Sequence of chain 1.D:
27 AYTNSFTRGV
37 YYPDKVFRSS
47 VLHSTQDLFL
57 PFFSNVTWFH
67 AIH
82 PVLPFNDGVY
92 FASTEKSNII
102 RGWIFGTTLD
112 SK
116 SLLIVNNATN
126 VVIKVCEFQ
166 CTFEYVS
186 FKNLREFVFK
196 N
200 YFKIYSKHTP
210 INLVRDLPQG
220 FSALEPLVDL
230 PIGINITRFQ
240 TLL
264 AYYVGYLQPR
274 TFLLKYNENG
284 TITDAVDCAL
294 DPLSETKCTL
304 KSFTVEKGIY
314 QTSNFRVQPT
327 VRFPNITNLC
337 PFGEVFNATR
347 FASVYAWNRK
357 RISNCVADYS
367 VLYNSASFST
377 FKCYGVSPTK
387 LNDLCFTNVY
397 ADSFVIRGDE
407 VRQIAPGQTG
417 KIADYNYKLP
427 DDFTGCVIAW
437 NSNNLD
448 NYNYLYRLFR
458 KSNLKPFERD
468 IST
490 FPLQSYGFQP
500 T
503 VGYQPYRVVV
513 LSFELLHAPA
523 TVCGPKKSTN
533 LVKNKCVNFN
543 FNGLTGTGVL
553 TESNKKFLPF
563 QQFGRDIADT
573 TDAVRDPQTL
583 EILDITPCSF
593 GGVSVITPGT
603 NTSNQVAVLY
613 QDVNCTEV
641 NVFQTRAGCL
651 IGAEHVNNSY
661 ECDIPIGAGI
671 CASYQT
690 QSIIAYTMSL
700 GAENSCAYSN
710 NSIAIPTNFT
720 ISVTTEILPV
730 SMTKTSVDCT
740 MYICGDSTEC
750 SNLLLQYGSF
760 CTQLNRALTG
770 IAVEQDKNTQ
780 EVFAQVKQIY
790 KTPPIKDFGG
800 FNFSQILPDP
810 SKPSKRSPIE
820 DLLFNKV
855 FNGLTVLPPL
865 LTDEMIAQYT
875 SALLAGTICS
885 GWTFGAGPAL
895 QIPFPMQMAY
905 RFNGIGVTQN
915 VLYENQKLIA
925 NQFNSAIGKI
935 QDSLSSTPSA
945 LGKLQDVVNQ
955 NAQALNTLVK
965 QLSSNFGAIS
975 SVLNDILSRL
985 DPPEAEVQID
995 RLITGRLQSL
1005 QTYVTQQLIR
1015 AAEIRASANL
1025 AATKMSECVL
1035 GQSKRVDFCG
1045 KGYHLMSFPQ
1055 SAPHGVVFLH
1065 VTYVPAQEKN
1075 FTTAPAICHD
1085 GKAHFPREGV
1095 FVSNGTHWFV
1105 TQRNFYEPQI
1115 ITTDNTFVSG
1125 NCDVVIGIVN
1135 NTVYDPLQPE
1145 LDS

Binding-site contacts:
Ligand atom C1 contacts residue ASN717 of chain 1.D at 1.5 Å.
Ligand atom N2 contacts residue ASN717 of chain 1.D at 2.9 Å (h-bond).
Ligand atom C1 contacts residue LEU922 of chain 1.D at 4.4 Å (hydrophobic).
Ligand atom O5 contacts residue GLN1071 of chain 1.D at 4.5 Å.
Ligand atom N2 contacts residue LEU922 of chain 1.D at 4.1 Å.
Ligand atom O4 contacts residue LEU922 of chain 1.D at 3.7 Å.
Ligand atom C3 contacts residue LEU922 of chain 1.D at 4.2 Å (hydrophobic).
Ligand atom C8 contacts residue LEU922 of chain 1.D at 3.6 Å (hydrophobic).
Ligand atom C8 contacts residue ASN925 of chain 1.D at 3.9 Å.
Ligand atom O7 contacts residue ASN717 of chain 1.D at 3.0 Å (h-bond).
Ligand atom C7 contacts residue LEU922 of chain 1.D at 3.5 Å (hydrophobic).
Ligand atom C2 contacts residue ASN717 of chain 1.D at 2.5 Å.
Ligand atom C5 contacts residue LEU922 of chain 1.D at 4.2 Å (hydrophobic).
Ligand atom C3 contacts residue ASN717 of chain 1.D at 3.9 Å.
Ligand atom C4 contacts residue ASN717 of chain 1.D at 4.4 Å.
Ligand atom O7 contacts residue LEU922 of chain 1.D at 3.4 Å.
Ligand atom C8 contacts residue GLN926 of chain 1.D at 4.0 Å.
Ligand atom C7 contacts residue ASN717 of chain 1.D at 3.1 Å.
Ligand atom C4 contacts residue LEU922 of chain 1.D at 4.4 Å (hydrophobic).
Ligand atom O5 contacts residue ASN717 of chain 1.D at 2.5 Å (h-bond).
Ligand atom C5 contacts residue GLN926 of chain 1.D at 4.1 Å.
Ligand atom C8 contacts residue ASN717 of chain 1.D at 4.3 Å.
Ligand atom C6 contacts residue GLN926 of chain 1.D at 4.2 Å.
Ligand atom C5 contacts residue ASN717 of chain 1.D at 3.8 Å.
Ligand atom O7 contacts residue ASN925 of chain 1.D at 4.3 Å.

A protein and the small-molecule ligand that binds it are described below.
Small molecule (SMILES): CC(=O)N[C@H]1[C@H](O[C@H]2[C@H](O)[C@@H](NC(C)=O)CO[C@@H]2CO)O[C@H](CO)[C@@H](O)[C@@H]1O